Sequence of chain 1.B:
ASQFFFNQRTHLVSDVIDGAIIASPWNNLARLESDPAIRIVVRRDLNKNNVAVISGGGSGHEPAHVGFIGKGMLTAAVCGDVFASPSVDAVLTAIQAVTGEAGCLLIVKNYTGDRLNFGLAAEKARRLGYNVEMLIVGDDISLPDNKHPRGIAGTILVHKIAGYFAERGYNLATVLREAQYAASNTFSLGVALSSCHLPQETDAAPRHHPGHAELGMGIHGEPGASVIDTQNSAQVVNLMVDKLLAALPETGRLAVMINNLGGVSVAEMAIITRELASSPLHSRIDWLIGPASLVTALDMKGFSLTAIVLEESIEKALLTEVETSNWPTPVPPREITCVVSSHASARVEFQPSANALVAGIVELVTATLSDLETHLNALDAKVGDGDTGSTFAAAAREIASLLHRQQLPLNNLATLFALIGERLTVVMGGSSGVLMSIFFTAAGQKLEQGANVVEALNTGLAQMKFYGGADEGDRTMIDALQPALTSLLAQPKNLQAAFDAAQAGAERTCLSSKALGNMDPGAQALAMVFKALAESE

Binding-site contacts:
Ligand atom PB contacts residue MG1 of chain 1.H at 3.2 Å.
Ligand atom PA contacts residue MG1 of chain 1.H at 3.1 Å.
Ligand atom N6 contacts residue GLY468 of chain 1.B at 2.5 Å (h-bond).
Ligand atom O2G contacts residue MG1 of chain 1.I at 2.1 Å.
Ligand atom PA contacts residue ASP387 of chain 1.B at 3.4 Å.
Ligand atom O1B contacts residue ASP385 of chain 1.B at 3.2 Å (salt-bridge).
Ligand atom O1A contacts residue ASP380 of chain 1.B at 3.4 Å (salt-bridge).
Ligand atom C5 contacts residue LEU435 of chain 1.B at 3.6 Å (hydrophobic).
Ligand atom O3A contacts residue MG1 of chain 1.H at 2.0 Å.
Ligand atom C2 contacts residue MET464 of chain 1.B at 3.3 Å (hydrophobic).
Ligand atom O3G contacts residue MG1 of chain 1.I at 3.6 Å.
Ligand atom O1B contacts residue MG1 of chain 1.H at 3.2 Å.
Ligand atom O1A contacts residue ASP387 of chain 1.B at 2.9 Å (salt-bridge).
Ligand atom O3A contacts residue ASP387 of chain 1.B at 2.8 Å (salt-bridge).
Ligand atom O2' contacts residue GLY535 of chain 1.B at 3.4 Å.
Ligand atom O3A contacts residue ASP385 of chain 1.B at 3.5 Å (salt-bridge).
Ligand atom PG contacts residue MG1 of chain 1.I at 2.9 Å.
Ligand atom C5' contacts residue SER432 of chain 1.B at 3.4 Å.
Ligand atom O3G contacts residue GLY430 of chain 1.B at 2.9 Å.
Ligand atom C2 contacts residue THR476 of chain 1.B at 3.4 Å.
Ligand atom C2 contacts residue ILE478 of chain 1.B at 3.6 Å (hydrophobic).
Ligand atom O1A contacts residue THR388 of chain 1.B at 2.6 Å (h-bond).
Ligand atom O2' contacts residue ASP533 of chain 1.B at 2.6 Å (salt-bridge).
Ligand atom O2G contacts residue ASP385 of chain 1.B at 3.0 Å (salt-bridge).
Ligand atom N9 contacts residue THR476 of chain 1.B at 3.5 Å (h-bond).
Ligand atom O4' contacts residue SER432 of chain 1.B at 3.4 Å (h-bond).
Ligand atom C4 contacts residue THR476 of chain 1.B at 3.1 Å.
Ligand atom O5' contacts residue THR388 of chain 1.B at 3.0 Å (h-bond).
Ligand atom O2' contacts residue MET477 of chain 1.B at 3.2 Å (h-bond).
Ligand atom O3' contacts residue ASP533 of chain 1.B at 3.2 Å (salt-bridge).
Ligand atom N3 contacts residue THR476 of chain 1.B at 2.9 Å (h-bond).
Ligand atom O2A contacts residue SER432 of chain 1.B at 2.6 Å (h-bond).
Ligand atom N1 contacts residue ALA470 of chain 1.B at 3.5 Å.
Ligand atom O3G contacts residue SER431 of chain 1.B at 3.2 Å (h-bond).
Ligand atom N6 contacts residue ALA470 of chain 1.B at 3.6 Å.
Ligand atom PA contacts residue THR388 of chain 1.B at 3.4 Å.
Ligand atom C4 contacts residue LEU435 of chain 1.B at 3.6 Å (hydrophobic).
Ligand atom O1A contacts residue MG1 of chain 1.H at 3.1 Å.
Ligand atom O3' contacts residue GLY535 of chain 1.B at 2.9 Å (h-bond).
Ligand atom N3B contacts residue MG1 of chain 1.I at 2.9 Å.

The small molecule below binds the protein below.
Small molecule (SMILES): Nc1ncnc2c1ncn2[C@@H]1O[C@H](CO[P](=O)(O)O[P](=O)(O)NP(=O)(O)O)[C@@H](O)[C@H]1O